Binding-site contacts:
Ligand atom C35 contacts residue ARG8 of chain 1.A at 3.6 Å.
Ligand atom N contacts residue ASP25 of chain 1.A at 2.8 Å (salt-bridge).
Ligand atom C11 contacts residue ILE50 of chain 1.B at 3.5 Å (hydrophobic).
Ligand atom C30 contacts residue GLY27 of chain 1.B at 3.6 Å.
Ligand atom C18 contacts residue ALA28 of chain 1.B at 3.7 Å (hydrophobic).
Ligand atom O contacts residue GLY49 of chain 1.B at 3.2 Å.
Ligand atom F37 contacts residue ILE84 of chain 1.A at 3.4 Å.
Ligand atom C39 contacts residue ALA28 of chain 1.A at 3.6 Å (hydrophobic).
Ligand atom C38 contacts residue ASP25 of chain 1.B at 3.6 Å.
Ligand atom O21 contacts residue GLY27 of chain 1.B at 3.6 Å.
Ligand atom C29 contacts residue VAL82 of chain 1.A at 3.5 Å (hydrophobic).
Ligand atom C39 contacts residue GLY27 of chain 1.A at 3.4 Å.
Ligand atom C7 contacts residue GLY48 of chain 1.A at 3.5 Å.
Ligand atom N19 contacts residue GLY48 of chain 1.B at 2.8 Å (h-bond).
Ligand atom C contacts residue ASP25 of chain 1.A at 3.7 Å.
Ligand atom C4 contacts residue GLY27 of chain 1.B at 3.7 Å.
Ligand atom C1 contacts residue ASP25 of chain 1.A at 2.9 Å.
Ligand atom O contacts residue ILE50 of chain 1.B at 2.9 Å (h-bond).
Ligand atom C26 contacts residue GLY48 of chain 1.B at 3.4 Å.
Ligand atom C34 contacts residue ARG8 of chain 1.A at 3.4 Å.
Ligand atom N contacts residue ASP25 of chain 1.B at 2.8 Å (salt-bridge).
Ligand atom O21 contacts residue ALA28 of chain 1.B at 3.7 Å.
Ligand atom C39 contacts residue ASP25 of chain 1.A at 3.5 Å.
Ligand atom C16 contacts residue ASP30 of chain 1.B at 3.5 Å.
Ligand atom F37 contacts residue ILE50 of chain 1.B at 3.5 Å.
Ligand atom C contacts residue ASP25 of chain 1.B at 3.1 Å.
Ligand atom O21 contacts residue ASP29 of chain 1.B at 2.9 Å (salt-bridge).
Ligand atom C30 contacts residue VAL82 of chain 1.A at 3.6 Å (hydrophobic).
Ligand atom O5 contacts residue GLY49 of chain 1.A at 3.5 Å.
Ligand atom C14 contacts residue GLY48 of chain 1.B at 3.6 Å.
Ligand atom C8 contacts residue GLY48 of chain 1.A at 3.3 Å.
Ligand atom C27 contacts residue GLY49 of chain 1.B at 3.5 Å.
Ligand atom C18 contacts residue ILE50 of chain 1.A at 3.7 Å (hydrophobic).
Ligand atom F contacts residue ILE84 of chain 1.B at 3.2 Å.
Ligand atom O5 contacts residue ILE50 of chain 1.A at 2.9 Å (h-bond).
Ligand atom C27 contacts residue PRO81 of chain 1.A at 3.6 Å (hydrophobic).
Ligand atom C34 contacts residue VAL82 of chain 1.A at 3.6 Å (hydrophobic).
Ligand atom C33 contacts residue ARG8 of chain 1.A at 3.5 Å.
Ligand atom C17 contacts residue ASP30 of chain 1.B at 3.4 Å.
Ligand atom F contacts residue ILE50 of chain 1.A at 3.1 Å.

Sequence of chain 1.A:
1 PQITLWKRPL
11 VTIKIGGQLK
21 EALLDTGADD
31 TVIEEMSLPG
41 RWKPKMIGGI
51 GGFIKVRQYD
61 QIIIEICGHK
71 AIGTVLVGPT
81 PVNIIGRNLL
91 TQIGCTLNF

This small molecule binds to this protein.
Small molecule (SMILES): C[C@@H]1CN(S(=O)(=O)c2ccccc2)[C@@H](CCc2c(F)cccc2NC(=O)CC(c2ccc(F)cc2)c2ccc(F)cc2)CN1

Sequence of chain 1.B:
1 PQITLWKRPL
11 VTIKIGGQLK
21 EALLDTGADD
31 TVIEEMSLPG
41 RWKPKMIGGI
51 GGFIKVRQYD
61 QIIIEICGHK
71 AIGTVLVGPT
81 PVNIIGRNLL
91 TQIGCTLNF